Binding-site contacts:
Ligand atom C1 contacts residue TRP132 of chain 1.C at 3.4 Å (hydrophobic).
Ligand atom O2 contacts residue ASP152 of chain 1.C at 3.9 Å.
Ligand atom C13 contacts residue TYR67 of chain 1.C at 3.6 Å (hydrophobic).
Ligand atom C12 contacts residue TRP144 of chain 1.A at 3.7 Å (hydrophobic).
Ligand atom C13 contacts residue ASP152 of chain 1.C at 3.7 Å.
Ligand atom O2 contacts residue TYR67 of chain 1.C at 2.8 Å (h-bond).
Ligand atom C8 contacts residue LEU134 of chain 1.C at 3.9 Å (hydrophobic).
Ligand atom O1 contacts residue ALA110 of chain 1.C at 3.9 Å.
Ligand atom C3 contacts residue SER69 of chain 1.C at 3.5 Å.
Ligand atom C contacts residue TRP132 of chain 1.C at 3.8 Å (hydrophobic).
Ligand atom C4 contacts residue LEU134 of chain 1.C at 3.7 Å (hydrophobic).
Ligand atom C7 contacts residue ASN73 of chain 1.C at 3.8 Å.
Ligand atom C13 contacts residue SER51 of chain 1.C at 3.6 Å.
Ligand atom O2 contacts residue SER51 of chain 1.C at 2.6 Å (h-bond).
Ligand atom C1 contacts residue TRP116 of chain 1.C at 3.8 Å (hydrophobic).
Ligand atom C13 contacts residue LEU49 of chain 1.C at 3.6 Å (hydrophobic).
Ligand atom O2 contacts residue ASN47 of chain 1.C at 3.0 Å (h-bond).
Ligand atom N1 contacts residue ASN47 of chain 1.C at 3.9 Å.
Ligand atom N1 contacts residue ASP152 of chain 1.C at 2.8 Å (salt-bridge).
Ligand atom N1 contacts residue LEU49 of chain 1.C at 3.7 Å.
Ligand atom S contacts residue THR114 of chain 1.C at 3.4 Å (h-bond).
Ligand atom C10 contacts residue TRP144 of chain 1.A at 3.6 Å (hydrophobic).
Ligand atom C13 contacts residue SER69 of chain 1.C at 3.8 Å.
Ligand atom S contacts residue TRP103 of chain 1.C at 3.6 Å.
Ligand atom O2 contacts residue LEU49 of chain 1.C at 3.9 Å.
Ligand atom O contacts residue GLY72 of chain 1.C at 3.6 Å.
Ligand atom N contacts residue LEU49 of chain 1.C at 3.9 Å.
Ligand atom C4 contacts residue TRP103 of chain 1.C at 3.7 Å (hydrophobic).
Ligand atom N contacts residue VAL71 of chain 1.C at 3.5 Å.
Ligand atom C2 contacts residue TRP144 of chain 1.A at 3.5 Å (hydrophobic).
Ligand atom C contacts residue ASP152 of chain 1.C at 3.8 Å.
Ligand atom O1 contacts residue SER112 of chain 1.C at 3.4 Å (h-bond).
Ligand atom C3 contacts residue TRP103 of chain 1.C at 3.9 Å (hydrophobic).
Ligand atom S contacts residue TRP116 of chain 1.C at 3.8 Å.
Ligand atom N contacts residue SER69 of chain 1.C at 3.0 Å (h-bond).
Ligand atom C12 contacts residue VAL71 of chain 1.C at 3.8 Å (hydrophobic).
Ligand atom O contacts residue ASN73 of chain 1.C at 2.8 Å (h-bond).
Ligand atom C5 contacts residue TRP103 of chain 1.C at 3.8 Å (hydrophobic).
Ligand atom C13 contacts residue ASN47 of chain 1.C at 3.8 Å.
Ligand atom C6 contacts residue TRP103 of chain 1.C at 3.6 Å (hydrophobic).

A small-molecule ligand and the protein it binds are described below.
Small molecule (SMILES): CC(C)COC(=O)CCCC[C@@H]1SC[C@@H]2NC(=O)N[C@@H]21

Sequence of chain 1.C:
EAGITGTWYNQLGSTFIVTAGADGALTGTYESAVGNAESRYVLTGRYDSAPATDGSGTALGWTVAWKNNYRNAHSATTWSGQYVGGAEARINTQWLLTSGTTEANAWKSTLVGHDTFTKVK

Sequence of chain 1.A:
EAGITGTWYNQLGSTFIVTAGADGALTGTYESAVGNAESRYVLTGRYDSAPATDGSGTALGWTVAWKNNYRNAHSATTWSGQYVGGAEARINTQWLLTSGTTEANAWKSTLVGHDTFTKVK